A protein and the small-molecule ligand that binds it are described below.
Small molecule (SMILES): CC(=O)N[C@H]1[C@H](O[C@H]2[C@H](O)[C@@H](NC(C)=O)CO[C@@H]2CO)O[C@H](CO)[C@@H](O)[C@@H]1O

Binding-site contacts:
Ligand atom O5 contacts residue ASN47 of chain 17.F at 2.2 Å (h-bond).
Ligand atom C2 contacts residue ASN47 of chain 17.F at 2.6 Å.
Ligand atom C6 contacts residue ASN47 of chain 17.F at 4.0 Å.
Ligand atom C7 contacts residue ASN47 of chain 17.F at 3.8 Å.
Ligand atom C5 contacts residue ASN47 of chain 17.F at 3.4 Å.
Ligand atom C1 contacts residue ASN47 of chain 17.F at 1.4 Å.
Ligand atom O7 contacts residue ASN47 of chain 17.F at 3.9 Å.
Ligand atom N2 contacts residue ASN47 of chain 17.F at 3.2 Å (h-bond).
Ligand atom C3 contacts residue ASN47 of chain 17.F at 3.9 Å.
Ligand atom C4 contacts residue ASN47 of chain 17.F at 4.2 Å.

Sequence of chain 17.F:
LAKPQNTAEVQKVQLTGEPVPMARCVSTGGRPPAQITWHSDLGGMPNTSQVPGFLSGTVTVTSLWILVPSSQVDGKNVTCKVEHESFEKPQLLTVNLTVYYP